The protein below binds the small molecule below.
Small molecule (SMILES): CC(=O)N[C@@H]1[C@@H](O)[C@H](O)[C@@H](CO)O[C@H]1O

Sequence of chain 1.F:
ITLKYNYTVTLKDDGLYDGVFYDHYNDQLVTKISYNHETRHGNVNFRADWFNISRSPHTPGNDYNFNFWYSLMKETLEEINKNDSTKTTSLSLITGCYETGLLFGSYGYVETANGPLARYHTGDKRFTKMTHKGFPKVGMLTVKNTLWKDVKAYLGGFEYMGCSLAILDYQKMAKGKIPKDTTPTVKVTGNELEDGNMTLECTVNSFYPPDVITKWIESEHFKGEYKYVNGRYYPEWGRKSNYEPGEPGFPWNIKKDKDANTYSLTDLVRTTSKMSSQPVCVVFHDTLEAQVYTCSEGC

Binding-site contacts:
Ligand atom C7 contacts residue SER85 of chain 1.F at 4.5 Å.
Ligand atom C7 contacts residue ASN83 of chain 1.F at 4.1 Å.
Ligand atom C1 contacts residue ASN83 of chain 1.F at 1.5 Å.
Ligand atom C2 contacts residue ASN83 of chain 1.F at 2.5 Å.
Ligand atom C4 contacts residue ASN83 of chain 1.F at 4.3 Å.
Ligand atom C2 contacts residue SER85 of chain 1.F at 3.9 Å.
Ligand atom C3 contacts residue ASN83 of chain 1.F at 3.8 Å.
Ligand atom O7 contacts residue SER85 of chain 1.F at 3.9 Å.
Ligand atom C5 contacts residue ASN83 of chain 1.F at 3.7 Å.
Ligand atom O5 contacts residue ASN83 of chain 1.F at 2.4 Å (h-bond).
Ligand atom N2 contacts residue SER85 of chain 1.F at 4.1 Å.
Ligand atom C1 contacts residue SER85 of chain 1.F at 4.1 Å.
Ligand atom N2 contacts residue ASN83 of chain 1.F at 2.9 Å (h-bond).